This protein binds this small molecule.
Small molecule (SMILES): Nc1ccn([C@H]2C[C@H](O[P](=O)(O)OC[C@H]3O[C@@H](n4cnc5c(=O)nc(N)[nH]c54)C[C@@H]3O[P](=O)(O)OC[C@H]3O[C@@H](n4cnc5c(N)ncnc54)C[C@@H]3O)[C@@H](COP(=O)=O)O2)c(=O)n1

Sequence of chain 10.A:
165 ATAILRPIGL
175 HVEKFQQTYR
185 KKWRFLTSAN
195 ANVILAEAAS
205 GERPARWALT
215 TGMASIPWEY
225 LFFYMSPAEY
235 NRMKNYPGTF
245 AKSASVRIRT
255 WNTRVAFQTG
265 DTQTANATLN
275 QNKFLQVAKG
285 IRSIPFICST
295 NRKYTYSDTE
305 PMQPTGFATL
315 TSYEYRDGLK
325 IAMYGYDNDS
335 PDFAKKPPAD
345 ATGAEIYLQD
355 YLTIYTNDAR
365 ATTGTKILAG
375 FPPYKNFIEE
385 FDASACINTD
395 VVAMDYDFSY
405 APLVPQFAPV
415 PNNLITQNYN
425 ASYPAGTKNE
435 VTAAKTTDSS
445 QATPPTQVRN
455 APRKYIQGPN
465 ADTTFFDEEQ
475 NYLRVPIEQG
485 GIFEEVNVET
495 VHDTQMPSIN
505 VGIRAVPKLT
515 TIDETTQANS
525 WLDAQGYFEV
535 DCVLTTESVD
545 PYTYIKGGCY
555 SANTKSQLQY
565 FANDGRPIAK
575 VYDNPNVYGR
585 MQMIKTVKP

Binding-site contacts:
Ligand atom C5' contacts residue PHE402 of chain 10.A at 3.4 Å (hydrophobic).
Ligand atom N4 contacts residue VAL495 of chain 10.A at 3.1 Å.
Ligand atom C5 contacts residue VAL495 of chain 10.A at 3.0 Å (hydrophobic).
Ligand atom C4 contacts residue DG3 of chain 10.C at 3.5 Å.
Ligand atom C6 contacts residue DG3 of chain 10.C at 3.5 Å.
Ligand atom O3' contacts residue SER403 of chain 10.A at 3.5 Å.
Ligand atom N4 contacts residue PHE487 of chain 10.A at 2.9 Å (h-bond).
Ligand atom N4 contacts residue GLU493 of chain 10.A at 2.6 Å (salt-bridge).
Ligand atom OP2 contacts residue HIS496 of chain 10.A at 2.9 Å (h-bond).
Ligand atom N3 contacts residue DG3 of chain 10.C at 3.4 Å.
Ligand atom O6 contacts residue DG3 of chain 10.C at 3.5 Å.
Ligand atom C2' contacts residue THR494 of chain 10.A at 3.3 Å.
Ligand atom O3' contacts residue ASP401 of chain 10.A at 3.5 Å.
Ligand atom N4 contacts residue GLU489 of chain 10.A at 3.7 Å.
Ligand atom C4 contacts residue PHE487 of chain 10.A at 3.7 Å (hydrophobic).
Ligand atom C4 contacts residue VAL495 of chain 10.A at 3.1 Å (hydrophobic).
Ligand atom O5' contacts residue ASP401 of chain 10.A at 3.7 Å.
Ligand atom C2 contacts residue DG3 of chain 10.C at 3.4 Å.
Ligand atom N1 contacts residue TYR404 of chain 10.A at 3.6 Å.
Ligand atom O3' contacts residue HIS496 of chain 10.A at 3.7 Å.
Ligand atom O4' contacts residue ASP401 of chain 10.A at 3.2 Å (salt-bridge).
Ligand atom C6 contacts residue TYR404 of chain 10.A at 3.6 Å (hydrophobic).
Ligand atom O4' contacts residue DG3 of chain 10.C at 3.2 Å (h-bond).
Ligand atom C6 contacts residue VAL495 of chain 10.A at 3.7 Å (hydrophobic).
Ligand atom O6 contacts residue DG4 of chain 10.C at 3.5 Å (h-bond).
Ligand atom C5' contacts residue ASP401 of chain 10.A at 3.5 Å.
Ligand atom C1' contacts residue DG3 of chain 10.C at 3.7 Å.
Ligand atom N3 contacts residue GLU493 of chain 10.A at 3.5 Å (salt-bridge).
Ligand atom C4 contacts residue GLU493 of chain 10.A at 3.4 Å.
Ligand atom O5' contacts residue SER403 of chain 10.A at 3.1 Å (h-bond).
Ligand atom C8 contacts residue DG3 of chain 10.C at 3.6 Å.
Ligand atom C5' contacts residue SER403 of chain 10.A at 3.2 Å.
Ligand atom N2 contacts residue DG3 of chain 10.C at 3.5 Å (h-bond).
Ligand atom C2 contacts residue TYR404 of chain 10.A at 3.6 Å (hydrophobic).
Ligand atom N9 contacts residue DG3 of chain 10.C at 3.6 Å.
Ligand atom C1' contacts residue SER403 of chain 10.A at 3.2 Å.
Ligand atom N1 contacts residue DG3 of chain 10.C at 3.5 Å.
Ligand atom O4' contacts residue SER403 of chain 10.A at 3.3 Å (h-bond).
Ligand atom C4' contacts residue ASP401 of chain 10.A at 3.5 Å.
Ligand atom C5 contacts residue DG3 of chain 10.C at 3.4 Å.